Binding-site contacts:
Ligand atom C8 contacts residue ILE1132 of chain 1.C at 4.3 Å (hydrophobic).
Ligand atom C7 contacts residue ASN1134 of chain 1.C at 3.8 Å.
Ligand atom C5 contacts residue ASN1134 of chain 1.C at 3.7 Å.
Ligand atom C1 contacts residue ASN1134 of chain 1.C at 1.4 Å.
Ligand atom C3 contacts residue ASN1134 of chain 1.C at 3.8 Å.
Ligand atom N2 contacts residue ASN1134 of chain 1.C at 2.9 Å (h-bond).
Ligand atom C2 contacts residue ASN1134 of chain 1.C at 2.4 Å.
Ligand atom O7 contacts residue ASN1134 of chain 1.C at 4.2 Å.
Ligand atom C4 contacts residue ASN1134 of chain 1.C at 4.2 Å.
Ligand atom O5 contacts residue ASN1134 of chain 1.C at 2.3 Å (h-bond).

The small molecule below binds the protein below.
Small molecule (SMILES): CC(=O)N[C@H]1[C@H](O[C@H]2[C@H](O)[C@@H](NC(C)=O)CO[C@@H]2CO)O[C@H](CO)[C@@H](O[C@@H]2O[C@H](CO)[C@@H](O)[C@H](O)[C@@H]2O)[C@@H]1O

Sequence of chain 1.C:
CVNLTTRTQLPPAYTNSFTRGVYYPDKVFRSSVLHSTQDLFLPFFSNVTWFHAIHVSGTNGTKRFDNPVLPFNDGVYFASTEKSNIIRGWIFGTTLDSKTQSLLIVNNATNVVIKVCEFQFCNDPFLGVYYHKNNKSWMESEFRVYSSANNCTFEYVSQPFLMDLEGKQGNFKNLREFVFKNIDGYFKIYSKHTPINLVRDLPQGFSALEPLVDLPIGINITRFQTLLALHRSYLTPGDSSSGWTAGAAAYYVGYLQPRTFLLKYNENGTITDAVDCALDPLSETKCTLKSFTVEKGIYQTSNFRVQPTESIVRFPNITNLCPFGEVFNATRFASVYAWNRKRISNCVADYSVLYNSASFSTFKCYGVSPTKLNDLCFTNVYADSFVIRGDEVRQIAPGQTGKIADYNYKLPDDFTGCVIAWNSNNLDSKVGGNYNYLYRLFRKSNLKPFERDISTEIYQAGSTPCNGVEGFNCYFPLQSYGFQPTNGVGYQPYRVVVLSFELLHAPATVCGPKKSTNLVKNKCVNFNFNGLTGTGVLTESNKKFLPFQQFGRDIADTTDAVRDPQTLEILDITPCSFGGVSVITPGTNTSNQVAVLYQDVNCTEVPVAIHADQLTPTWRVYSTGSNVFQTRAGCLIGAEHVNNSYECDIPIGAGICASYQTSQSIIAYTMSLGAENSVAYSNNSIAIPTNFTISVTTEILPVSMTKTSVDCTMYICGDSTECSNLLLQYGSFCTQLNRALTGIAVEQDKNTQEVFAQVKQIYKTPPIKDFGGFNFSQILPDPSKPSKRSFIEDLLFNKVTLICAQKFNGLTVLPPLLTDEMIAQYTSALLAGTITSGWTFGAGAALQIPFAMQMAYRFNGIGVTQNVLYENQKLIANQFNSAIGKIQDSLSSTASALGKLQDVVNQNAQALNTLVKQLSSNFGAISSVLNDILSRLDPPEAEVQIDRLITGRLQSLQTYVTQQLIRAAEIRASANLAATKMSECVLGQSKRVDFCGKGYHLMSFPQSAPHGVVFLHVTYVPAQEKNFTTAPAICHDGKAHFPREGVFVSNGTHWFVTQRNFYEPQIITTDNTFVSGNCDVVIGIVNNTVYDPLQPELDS